A protein and the small-molecule ligand that binds it are described below.
Small molecule (SMILES): CC(=O)N[C@@H]1[C@@H](O)[C@H](O)[C@@H](CO)O[C@H]1O

Binding-site contacts:
Ligand atom C5 contacts residue ASN126 of chain 1.D at 3.7 Å.
Ligand atom C3 contacts residue ASN126 of chain 1.D at 3.8 Å.
Ligand atom C7 contacts residue ASN126 of chain 1.D at 3.6 Å.
Ligand atom C1 contacts residue ASN126 of chain 1.D at 1.4 Å.
Ligand atom C8 contacts residue ASN126 of chain 1.D at 4.0 Å.
Ligand atom C2 contacts residue ASN126 of chain 1.D at 2.5 Å.
Ligand atom O7 contacts residue LYS122 of chain 1.D at 4.4 Å.
Ligand atom N2 contacts residue ASN126 of chain 1.D at 2.9 Å (h-bond).
Ligand atom C4 contacts residue ASN126 of chain 1.D at 4.2 Å.
Ligand atom O5 contacts residue ASN126 of chain 1.D at 2.4 Å (h-bond).
Ligand atom O7 contacts residue GLU123 of chain 1.D at 3.8 Å.

Sequence of chain 1.D:
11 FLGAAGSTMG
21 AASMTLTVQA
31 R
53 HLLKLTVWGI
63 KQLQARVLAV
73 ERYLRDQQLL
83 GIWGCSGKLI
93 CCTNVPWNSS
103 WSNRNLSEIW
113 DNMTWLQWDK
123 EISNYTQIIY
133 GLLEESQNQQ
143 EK